The protein below binds the small molecule below.
Small molecule (SMILES): C[N+](C)(C)[O-]

Binding-site contacts:
Ligand atom OAE contacts residue GLY14 of chain 1.A at 3.7 Å.
Ligand atom CAD contacts residue GLY14 of chain 1.A at 3.7 Å.
Ligand atom CAA contacts residue GLY14 of chain 1.A at 4.5 Å.
Ligand atom OAE contacts residue ASP42 of chain 1.A at 4.1 Å.
Ligand atom CAA contacts residue TYR18 of chain 1.A at 4.4 Å (hydrophobic).
Ligand atom CAA contacts residue HIS40 of chain 1.A at 3.6 Å.
Ligand atom NAC contacts residue HIS40 of chain 1.A at 3.8 Å.
Ligand atom OAE contacts residue HIS40 of chain 1.A at 2.8 Å (h-bond).
Ligand atom CAB contacts residue ASP42 of chain 1.A at 3.6 Å.
Ligand atom NAC contacts residue GLY14 of chain 1.A at 4.2 Å.
Ligand atom NAC contacts residue ASP42 of chain 1.A at 4.4 Å.

Sequence of chain 1.A:
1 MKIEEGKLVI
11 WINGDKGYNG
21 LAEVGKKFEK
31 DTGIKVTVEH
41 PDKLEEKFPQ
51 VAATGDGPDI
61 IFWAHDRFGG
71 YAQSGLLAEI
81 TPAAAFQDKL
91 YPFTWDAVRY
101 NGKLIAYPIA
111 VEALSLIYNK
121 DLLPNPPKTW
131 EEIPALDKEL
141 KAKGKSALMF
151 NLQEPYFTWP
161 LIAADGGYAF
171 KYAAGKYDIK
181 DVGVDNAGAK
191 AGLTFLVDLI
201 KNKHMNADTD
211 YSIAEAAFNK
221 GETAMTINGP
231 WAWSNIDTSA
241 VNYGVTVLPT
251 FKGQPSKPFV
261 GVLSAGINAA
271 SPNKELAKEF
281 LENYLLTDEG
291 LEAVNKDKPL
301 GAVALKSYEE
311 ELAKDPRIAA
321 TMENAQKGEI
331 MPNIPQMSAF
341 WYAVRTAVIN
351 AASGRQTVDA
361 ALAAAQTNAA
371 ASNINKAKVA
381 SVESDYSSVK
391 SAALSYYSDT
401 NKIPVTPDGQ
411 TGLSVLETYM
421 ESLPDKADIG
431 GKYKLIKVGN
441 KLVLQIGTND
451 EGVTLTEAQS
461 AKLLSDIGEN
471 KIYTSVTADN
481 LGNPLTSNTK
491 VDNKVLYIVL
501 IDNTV